The small molecule below binds the protein below.
Small molecule (SMILES): CC(=O)N[C@@H]1[C@@H](O)[C@H](O)[C@@H](CO)O[C@H]1O

Sequence of chain 1.D:
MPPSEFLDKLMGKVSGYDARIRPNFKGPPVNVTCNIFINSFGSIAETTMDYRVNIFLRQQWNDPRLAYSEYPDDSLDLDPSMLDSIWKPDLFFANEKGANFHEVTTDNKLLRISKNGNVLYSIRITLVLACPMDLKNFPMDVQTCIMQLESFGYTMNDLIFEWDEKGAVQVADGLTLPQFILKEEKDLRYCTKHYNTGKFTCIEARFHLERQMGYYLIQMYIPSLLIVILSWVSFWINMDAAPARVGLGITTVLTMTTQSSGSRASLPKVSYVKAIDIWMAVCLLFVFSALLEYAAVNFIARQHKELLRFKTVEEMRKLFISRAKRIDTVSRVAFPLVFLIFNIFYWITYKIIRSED

Binding-site contacts:
Ligand atom C7 contacts residue PRO60 of chain 1.D at 3.2 Å (hydrophobic).
Ligand atom C4 contacts residue ASN62 of chain 1.D at 4.3 Å.
Ligand atom C7 contacts residue PRO59 of chain 1.D at 4.2 Å (hydrophobic).
Ligand atom N2 contacts residue ASN62 of chain 1.D at 3.0 Å (h-bond).
Ligand atom C1 contacts residue PRO60 of chain 1.D at 4.2 Å (hydrophobic).
Ligand atom O7 contacts residue PRO59 of chain 1.D at 3.5 Å (h-bond).
Ligand atom C7 contacts residue ASN62 of chain 1.D at 3.8 Å.
Ligand atom O7 contacts residue PRO60 of chain 1.D at 2.9 Å (h-bond).
Ligand atom N2 contacts residue PRO60 of chain 1.D at 2.8 Å (h-bond).
Ligand atom C3 contacts residue ASN62 of chain 1.D at 3.8 Å.
Ligand atom N2 contacts residue PRO59 of chain 1.D at 4.3 Å.
Ligand atom C2 contacts residue ASN62 of chain 1.D at 2.5 Å.
Ligand atom C5 contacts residue ASN62 of chain 1.D at 3.7 Å.
Ligand atom C1 contacts residue ASN62 of chain 1.D at 1.4 Å.
Ligand atom O5 contacts residue ASN62 of chain 1.D at 2.4 Å (h-bond).
Ligand atom C8 contacts residue ASN62 of chain 1.D at 4.2 Å.
Ligand atom O7 contacts residue VAL61 of chain 1.D at 4.2 Å.
Ligand atom O7 contacts residue ASN55 of chain 1.D at 4.4 Å.
Ligand atom C2 contacts residue PRO60 of chain 1.D at 4.0 Å (hydrophobic).
Ligand atom O3 contacts residue PRO59 of chain 1.D at 3.9 Å.